This protein binds this small molecule.
Small molecule (SMILES): CC(C)C[C@H](NC(=O)[C@@H]1CCCN1C(=O)[C@@H](NC(=O)[C@H](CCCCN)NC(=O)CNC(=O)[C@@H](N)CO)C(C)C)C(=O)N[C@@H](CO)C(=O)O

Binding-site contacts:
Ligand atom CA contacts residue SER199 of chain 1.A at 3.5 Å.
Ligand atom OXT contacts residue LEU25 of chain 1.A at 2.7 Å (h-bond).
Ligand atom CD contacts residue ALA82 of chain 1.A at 3.5 Å (hydrophobic).
Ligand atom O contacts residue VAL80 of chain 1.A at 3.5 Å.
Ligand atom N contacts residue HIS41 of chain 1.A at 3.3 Å (h-bond).
Ligand atom NZ contacts residue PRO81 of chain 1.A at 3.2 Å (h-bond).
Ligand atom CB contacts residue HIS41 of chain 1.A at 3.5 Å.
Ligand atom CB contacts residue HIS41 of chain 1.A at 3.3 Å.
Ligand atom N contacts residue SER201 of chain 1.A at 2.8 Å (h-bond).
Ligand atom OXT contacts residue CYS26 of chain 1.A at 3.2 Å (h-bond).
Ligand atom CD1 contacts residue SER201 of chain 1.A at 3.7 Å.
Ligand atom CG2 contacts residue ARG203 of chain 1.A at 3.4 Å.
Ligand atom NZ contacts residue ALA82 of chain 1.A at 3.2 Å (h-bond).
Ligand atom C contacts residue SER199 of chain 1.A at 3.8 Å.
Ligand atom OG contacts residue HIS41 of chain 1.A at 3.8 Å.
Ligand atom OXT contacts residue GLY180 of chain 1.A at 3.6 Å (h-bond).
Ligand atom CA contacts residue SER201 of chain 1.A at 3.6 Å.
Ligand atom CD contacts residue PRO81 of chain 1.A at 3.6 Å (hydrophobic).
Ligand atom C contacts residue LEU25 of chain 1.A at 3.7 Å (hydrophobic).
Ligand atom O contacts residue PHE200 of chain 1.A at 3.4 Å.
Ligand atom O contacts residue GLY180 of chain 1.A at 3.0 Å (h-bond).
Ligand atom C contacts residue SER201 of chain 1.A at 3.7 Å.
Ligand atom O contacts residue SER201 of chain 1.A at 3.1 Å (h-bond).
Ligand atom N contacts residue SER199 of chain 1.A at 3.0 Å (h-bond).
Ligand atom O contacts residue LYS179 of chain 1.A at 3.6 Å.
Ligand atom CA contacts residue SER201 of chain 1.A at 3.8 Å.
Ligand atom CB contacts residue SER202 of chain 1.A at 3.7 Å.
Ligand atom O contacts residue LYS179 of chain 1.A at 3.8 Å.
Ligand atom O contacts residue TRP157 of chain 1.A at 3.7 Å.
Ligand atom CE contacts residue ALA82 of chain 1.A at 3.5 Å (hydrophobic).
Ligand atom O contacts residue SER182 of chain 1.A at 3.3 Å (h-bond).
Ligand atom CA contacts residue HIS41 of chain 1.A at 3.2 Å.
Ligand atom CD contacts residue PHE200 of chain 1.A at 3.7 Å (hydrophobic).
Ligand atom O contacts residue ASP181 of chain 1.A at 3.7 Å.
Ligand atom CG contacts residue PHE200 of chain 1.A at 3.8 Å (hydrophobic).
Ligand atom CB contacts residue SER182 of chain 1.A at 3.2 Å.
Ligand atom C contacts residue SER182 of chain 1.A at 3.5 Å.
Ligand atom CE contacts residue PHE200 of chain 1.A at 3.7 Å (hydrophobic).
Ligand atom CG2 contacts residue SER202 of chain 1.A at 3.7 Å.
Ligand atom CD2 contacts residue PHE200 of chain 1.A at 3.5 Å (hydrophobic).

Sequence of chain 1.A:
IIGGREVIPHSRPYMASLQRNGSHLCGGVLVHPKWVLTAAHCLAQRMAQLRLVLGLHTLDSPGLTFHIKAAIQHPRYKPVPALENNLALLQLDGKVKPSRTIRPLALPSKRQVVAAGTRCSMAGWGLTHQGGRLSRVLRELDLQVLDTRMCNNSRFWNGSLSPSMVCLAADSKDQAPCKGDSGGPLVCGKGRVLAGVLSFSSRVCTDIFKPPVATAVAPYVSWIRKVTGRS